Sequence of chain 1.A:
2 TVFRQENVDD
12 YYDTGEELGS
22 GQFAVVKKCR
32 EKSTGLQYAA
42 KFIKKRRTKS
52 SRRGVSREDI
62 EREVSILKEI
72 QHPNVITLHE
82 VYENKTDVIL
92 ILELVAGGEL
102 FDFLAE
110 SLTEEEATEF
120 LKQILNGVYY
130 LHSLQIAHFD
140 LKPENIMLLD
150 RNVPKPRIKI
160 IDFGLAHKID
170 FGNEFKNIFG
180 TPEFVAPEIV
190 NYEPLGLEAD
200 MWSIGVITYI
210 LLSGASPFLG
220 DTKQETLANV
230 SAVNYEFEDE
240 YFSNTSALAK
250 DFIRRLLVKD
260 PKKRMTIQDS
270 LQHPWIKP

A small-molecule ligand and the protein it binds are described below.
Small molecule (SMILES): O=S(=O)(O)c1cccc2cccc(Nc3ccccc3)c12

Binding-site contacts:
Ligand atom C3 contacts residue LEU19 of chain 1.A at 3.5 Å (hydrophobic).
Ligand atom O1 contacts residue ASP161 of chain 1.A at 2.8 Å (salt-bridge).
Ligand atom C13 contacts residue VAL27 of chain 1.A at 3.9 Å (hydrophobic).
Ligand atom C13 contacts residue SER21 of chain 1.A at 3.8 Å.
Ligand atom O3 contacts residue ILE77 of chain 1.A at 3.9 Å.
Ligand atom C10 contacts residue VAL27 of chain 1.A at 4.0 Å (hydrophobic).
Ligand atom O3 contacts residue LEU93 of chain 1.A at 3.8 Å.
Ligand atom C6 contacts residue VAL96 of chain 1.A at 3.5 Å (hydrophobic).
Ligand atom O1 contacts residue ILE160 of chain 1.A at 3.5 Å.
Ligand atom C15 contacts residue LYS42 of chain 1.A at 3.8 Å.
Ligand atom C3 contacts residue MET146 of chain 1.A at 3.7 Å (hydrophobic).
Ligand atom C1 contacts residue VAL27 of chain 1.A at 3.8 Å (hydrophobic).
Ligand atom C10 contacts residue ILE160 of chain 1.A at 3.7 Å (hydrophobic).
Ligand atom C7 contacts residue GLU94 of chain 1.A at 3.7 Å.
Ligand atom C13 contacts residue ALA25 of chain 1.A at 3.9 Å (hydrophobic).
Ligand atom C7 contacts residue ALA40 of chain 1.A at 3.9 Å (hydrophobic).
Ligand atom S contacts residue ASP161 of chain 1.A at 3.7 Å.
Ligand atom C1 contacts residue ILE160 of chain 1.A at 3.6 Å (hydrophobic).
Ligand atom C7 contacts residue VAL96 of chain 1.A at 3.7 Å (hydrophobic).
Ligand atom C14 contacts residue GLY22 of chain 1.A at 3.7 Å.
Ligand atom C3 contacts residue GLY20 of chain 1.A at 4.0 Å.
Ligand atom C4 contacts residue MET146 of chain 1.A at 3.5 Å (hydrophobic).
Ligand atom C13 contacts residue GLY20 of chain 1.A at 3.9 Å.
Ligand atom O2 contacts residue LYS42 of chain 1.A at 2.8 Å (salt-bridge).
Ligand atom C11 contacts residue VAL27 of chain 1.A at 3.8 Å (hydrophobic).
Ligand atom O2 contacts residue LEU93 of chain 1.A at 3.6 Å.
Ligand atom C6 contacts residue ALA40 of chain 1.A at 3.9 Å (hydrophobic).
Ligand atom C12 contacts residue VAL27 of chain 1.A at 3.3 Å (hydrophobic).
Ligand atom C14 contacts residue ALA25 of chain 1.A at 3.8 Å (hydrophobic).
Ligand atom S contacts residue LYS42 of chain 1.A at 3.9 Å.
Ligand atom C13 contacts residue GLY22 of chain 1.A at 3.8 Å.
Ligand atom C5 contacts residue VAL27 of chain 1.A at 4.0 Å (hydrophobic).
Ligand atom C16 contacts residue LYS42 of chain 1.A at 3.8 Å.
Ligand atom C8 contacts residue ILE77 of chain 1.A at 4.0 Å (hydrophobic).
Ligand atom C4 contacts residue LEU19 of chain 1.A at 3.9 Å (hydrophobic).
Ligand atom N contacts residue ILE160 of chain 1.A at 3.8 Å.
Ligand atom C4 contacts residue VAL27 of chain 1.A at 3.9 Å (hydrophobic).
Ligand atom C16 contacts residue ASP161 of chain 1.A at 3.8 Å.
Ligand atom O3 contacts residue ASP161 of chain 1.A at 3.4 Å (salt-bridge).
Ligand atom C8 contacts residue LEU93 of chain 1.A at 3.8 Å (hydrophobic).